Binding-site contacts:
Ligand atom O7 contacts residue GLU106 of chain 1.G at 3.6 Å.
Ligand atom C1 contacts residue ASN82 of chain 1.J at 1.5 Å.
Ligand atom C3 contacts residue ASN82 of chain 1.J at 3.8 Å.
Ligand atom N2 contacts residue ASN79 of chain 1.J at 4.3 Å.
Ligand atom C7 contacts residue ASN82 of chain 1.J at 3.9 Å.
Ligand atom C5 contacts residue ASN82 of chain 1.J at 3.7 Å.
Ligand atom C8 contacts residue GLY78 of chain 1.J at 4.2 Å.
Ligand atom C7 contacts residue ASN79 of chain 1.J at 3.4 Å.
Ligand atom O7 contacts residue ASN79 of chain 1.J at 3.1 Å (h-bond).
Ligand atom O7 contacts residue HIS75 of chain 1.J at 4.2 Å.
Ligand atom C2 contacts residue ASN82 of chain 1.J at 2.5 Å.
Ligand atom O5 contacts residue ASN82 of chain 1.J at 2.4 Å (h-bond).
Ligand atom O7 contacts residue ASN82 of chain 1.J at 4.2 Å.
Ligand atom C8 contacts residue ASN79 of chain 1.J at 3.4 Å.
Ligand atom C7 contacts residue HIS75 of chain 1.J at 4.4 Å.
Ligand atom N2 contacts residue ASN82 of chain 1.J at 3.0 Å (h-bond).
Ligand atom C8 contacts residue HIS75 of chain 1.J at 3.8 Å.
Ligand atom C4 contacts residue ASN82 of chain 1.J at 4.2 Å.

Sequence of chain 1.G:
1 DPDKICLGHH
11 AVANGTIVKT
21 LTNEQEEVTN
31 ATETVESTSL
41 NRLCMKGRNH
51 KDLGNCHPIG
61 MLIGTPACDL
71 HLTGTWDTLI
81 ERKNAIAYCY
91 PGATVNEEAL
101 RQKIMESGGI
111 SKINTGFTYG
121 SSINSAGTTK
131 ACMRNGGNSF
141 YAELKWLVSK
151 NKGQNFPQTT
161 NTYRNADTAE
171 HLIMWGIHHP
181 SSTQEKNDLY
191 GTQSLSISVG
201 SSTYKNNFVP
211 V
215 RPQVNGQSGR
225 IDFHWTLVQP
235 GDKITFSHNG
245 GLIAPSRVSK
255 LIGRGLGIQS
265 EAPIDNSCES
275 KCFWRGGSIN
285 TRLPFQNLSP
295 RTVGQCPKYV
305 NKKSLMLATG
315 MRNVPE

A small-molecule ligand and the protein it binds are described below.
Small molecule (SMILES): CC(=O)N[C@@H]1[C@@H](O)[C@H](O)[C@@H](CO)O[C@H]1O

Sequence of chain 1.J:
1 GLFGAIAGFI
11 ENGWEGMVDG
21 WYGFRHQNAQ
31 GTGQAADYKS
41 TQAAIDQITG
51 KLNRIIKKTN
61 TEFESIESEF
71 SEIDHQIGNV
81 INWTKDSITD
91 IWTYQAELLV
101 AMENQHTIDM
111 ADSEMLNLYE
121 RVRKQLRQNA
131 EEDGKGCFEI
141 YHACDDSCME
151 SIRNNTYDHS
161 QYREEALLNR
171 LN